Binding-site contacts:
Ligand atom N54 contacts residue GLU165 of chain 1.A at 3.6 Å.
Ligand atom C39 contacts residue PRO158 of chain 1.A at 3.5 Å (hydrophobic).
Ligand atom C46 contacts residue TYR177 of chain 1.A at 3.0 Å (hydrophobic).
Ligand atom O36 contacts residue ARG260 of chain 1.A at 3.7 Å.
Ligand atom C43 contacts residue GLU165 of chain 1.A at 3.4 Å.
Ligand atom S35 contacts residue PHE126 of chain 1.A at 3.2 Å.
Ligand atom C19 contacts residue PHE127 of chain 1.A at 3.8 Å (hydrophobic).
Ligand atom N47 contacts residue GLU165 of chain 1.A at 2.9 Å (salt-bridge).
Ligand atom C18 contacts residue ARG130 of chain 1.A at 3.4 Å.
Ligand atom S45 contacts residue GLU165 of chain 1.A at 3.8 Å.
Ligand atom C21 contacts residue PHE127 of chain 1.A at 3.6 Å (hydrophobic).
Ligand atom C43 contacts residue HIS181 of chain 1.A at 3.7 Å.
Ligand atom C02 contacts residue GLU165 of chain 1.A at 3.6 Å.
Ligand atom N03 contacts residue GLU165 of chain 1.A at 3.0 Å (salt-bridge).
Ligand atom C46 contacts residue GLU165 of chain 1.A at 3.2 Å.
Ligand atom C44 contacts residue HIS181 of chain 1.A at 3.4 Å.
Ligand atom C53 contacts residue GLU165 of chain 1.A at 3.1 Å.
Ligand atom C56 contacts residue LEU210 of chain 1.A at 3.3 Å (hydrophobic).
Ligand atom C53 contacts residue THR207 of chain 1.A at 3.6 Å.
Ligand atom C52 contacts residue THR207 of chain 1.A at 3.5 Å.
Ligand atom C52 contacts residue GLU165 of chain 1.A at 3.5 Å.
Ligand atom N57 contacts residue GLU165 of chain 1.A at 3.3 Å (salt-bridge).
Ligand atom N32 contacts residue ILE261 of chain 1.A at 3.9 Å.
Ligand atom C33 contacts residue PHE182 of chain 1.A at 3.1 Å (hydrophobic).
Ligand atom C55 contacts residue LEU210 of chain 1.A at 3.4 Å (hydrophobic).
Ligand atom C19 contacts residue SER214 of chain 1.A at 3.6 Å.
Ligand atom C46 contacts residue HIS181 of chain 1.A at 3.3 Å.
Ligand atom S45 contacts residue TYR177 of chain 1.A at 3.7 Å.
Ligand atom S45 contacts residue HIS181 of chain 1.A at 3.4 Å (h-bond).
Ligand atom C20 contacts residue PHE127 of chain 1.A at 3.6 Å (hydrophobic).
Ligand atom C19 contacts residue ARG130 of chain 1.A at 4.0 Å.
Ligand atom C39 contacts residue GLU156 of chain 1.A at 3.9 Å.
Ligand atom C22 contacts residue PHE127 of chain 1.A at 3.6 Å (hydrophobic).
Ligand atom N54 contacts residue LEU210 of chain 1.A at 3.9 Å.
Ligand atom C42 contacts residue GLU165 of chain 1.A at 3.4 Å.
Ligand atom S45 contacts residue LEU178 of chain 1.A at 3.4 Å.
Ligand atom C06 contacts residue GLU165 of chain 1.A at 3.4 Å.
Ligand atom C22 contacts residue PHE126 of chain 1.A at 3.9 Å (hydrophobic).
Ligand atom N32 contacts residue PHE182 of chain 1.A at 3.9 Å.
Ligand atom C20 contacts residue SER214 of chain 1.A at 3.6 Å.

A small-molecule ligand and the protein it binds are described below.
Small molecule (SMILES): COC(=O)C[C@@H](NC(=O)[C@@H](NC(=O)[C@@H](/N=C1/NCC(=O)N2CC[C@@H](C)[C@H]2C(=O)N[C@@H](CCSC)C(=O)N[C@H]1C(C)(C)C)C(C)(C)C)[C@@H](C)c1ccccc1)c1nccs1

Sequence of chain 1.A:
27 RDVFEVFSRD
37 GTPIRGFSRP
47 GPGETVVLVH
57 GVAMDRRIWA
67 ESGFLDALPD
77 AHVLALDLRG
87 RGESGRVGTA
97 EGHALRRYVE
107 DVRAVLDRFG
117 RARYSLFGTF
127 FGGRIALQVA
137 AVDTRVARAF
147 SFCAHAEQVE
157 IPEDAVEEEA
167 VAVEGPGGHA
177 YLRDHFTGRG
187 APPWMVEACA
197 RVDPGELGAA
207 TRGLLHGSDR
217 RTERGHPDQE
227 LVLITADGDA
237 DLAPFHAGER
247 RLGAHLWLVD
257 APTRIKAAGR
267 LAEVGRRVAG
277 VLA